Sequence of chain 1.C:
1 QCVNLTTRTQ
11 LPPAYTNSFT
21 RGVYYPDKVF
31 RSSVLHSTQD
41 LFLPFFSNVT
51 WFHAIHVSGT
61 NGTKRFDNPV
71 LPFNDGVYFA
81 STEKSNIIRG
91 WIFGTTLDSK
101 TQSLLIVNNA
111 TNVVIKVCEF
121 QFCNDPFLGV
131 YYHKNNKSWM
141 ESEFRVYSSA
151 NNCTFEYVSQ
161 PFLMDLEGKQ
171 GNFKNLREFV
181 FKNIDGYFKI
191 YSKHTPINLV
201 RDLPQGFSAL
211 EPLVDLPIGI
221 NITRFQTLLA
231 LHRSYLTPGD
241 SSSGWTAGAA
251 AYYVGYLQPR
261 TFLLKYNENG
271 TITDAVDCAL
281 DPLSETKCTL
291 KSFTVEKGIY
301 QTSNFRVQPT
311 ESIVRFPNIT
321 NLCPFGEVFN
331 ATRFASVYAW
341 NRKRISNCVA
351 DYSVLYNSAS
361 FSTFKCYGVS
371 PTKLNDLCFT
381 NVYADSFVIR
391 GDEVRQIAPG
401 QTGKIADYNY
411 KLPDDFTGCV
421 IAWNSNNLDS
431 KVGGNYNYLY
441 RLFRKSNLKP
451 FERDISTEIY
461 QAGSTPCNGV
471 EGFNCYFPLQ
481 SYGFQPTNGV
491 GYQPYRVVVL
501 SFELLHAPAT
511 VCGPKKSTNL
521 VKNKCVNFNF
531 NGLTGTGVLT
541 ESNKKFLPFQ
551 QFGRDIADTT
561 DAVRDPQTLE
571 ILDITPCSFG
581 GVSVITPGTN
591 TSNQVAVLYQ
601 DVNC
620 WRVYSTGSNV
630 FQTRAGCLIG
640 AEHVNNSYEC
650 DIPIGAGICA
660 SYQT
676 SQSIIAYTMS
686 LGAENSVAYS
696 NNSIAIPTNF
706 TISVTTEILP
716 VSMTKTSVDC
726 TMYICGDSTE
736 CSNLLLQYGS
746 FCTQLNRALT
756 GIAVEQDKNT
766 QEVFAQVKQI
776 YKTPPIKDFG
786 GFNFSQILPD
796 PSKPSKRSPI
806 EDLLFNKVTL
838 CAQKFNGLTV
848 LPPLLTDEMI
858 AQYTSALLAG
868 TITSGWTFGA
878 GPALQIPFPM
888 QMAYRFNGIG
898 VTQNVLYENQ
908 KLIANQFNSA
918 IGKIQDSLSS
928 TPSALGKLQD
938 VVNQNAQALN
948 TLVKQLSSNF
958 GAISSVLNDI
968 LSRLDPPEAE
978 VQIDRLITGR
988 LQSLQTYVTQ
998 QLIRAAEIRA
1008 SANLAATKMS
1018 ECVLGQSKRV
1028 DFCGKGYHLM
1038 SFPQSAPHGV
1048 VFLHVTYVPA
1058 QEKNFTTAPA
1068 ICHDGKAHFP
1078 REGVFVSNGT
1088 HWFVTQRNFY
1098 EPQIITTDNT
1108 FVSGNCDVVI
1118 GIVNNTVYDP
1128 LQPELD

Sequence of chain 1.F:
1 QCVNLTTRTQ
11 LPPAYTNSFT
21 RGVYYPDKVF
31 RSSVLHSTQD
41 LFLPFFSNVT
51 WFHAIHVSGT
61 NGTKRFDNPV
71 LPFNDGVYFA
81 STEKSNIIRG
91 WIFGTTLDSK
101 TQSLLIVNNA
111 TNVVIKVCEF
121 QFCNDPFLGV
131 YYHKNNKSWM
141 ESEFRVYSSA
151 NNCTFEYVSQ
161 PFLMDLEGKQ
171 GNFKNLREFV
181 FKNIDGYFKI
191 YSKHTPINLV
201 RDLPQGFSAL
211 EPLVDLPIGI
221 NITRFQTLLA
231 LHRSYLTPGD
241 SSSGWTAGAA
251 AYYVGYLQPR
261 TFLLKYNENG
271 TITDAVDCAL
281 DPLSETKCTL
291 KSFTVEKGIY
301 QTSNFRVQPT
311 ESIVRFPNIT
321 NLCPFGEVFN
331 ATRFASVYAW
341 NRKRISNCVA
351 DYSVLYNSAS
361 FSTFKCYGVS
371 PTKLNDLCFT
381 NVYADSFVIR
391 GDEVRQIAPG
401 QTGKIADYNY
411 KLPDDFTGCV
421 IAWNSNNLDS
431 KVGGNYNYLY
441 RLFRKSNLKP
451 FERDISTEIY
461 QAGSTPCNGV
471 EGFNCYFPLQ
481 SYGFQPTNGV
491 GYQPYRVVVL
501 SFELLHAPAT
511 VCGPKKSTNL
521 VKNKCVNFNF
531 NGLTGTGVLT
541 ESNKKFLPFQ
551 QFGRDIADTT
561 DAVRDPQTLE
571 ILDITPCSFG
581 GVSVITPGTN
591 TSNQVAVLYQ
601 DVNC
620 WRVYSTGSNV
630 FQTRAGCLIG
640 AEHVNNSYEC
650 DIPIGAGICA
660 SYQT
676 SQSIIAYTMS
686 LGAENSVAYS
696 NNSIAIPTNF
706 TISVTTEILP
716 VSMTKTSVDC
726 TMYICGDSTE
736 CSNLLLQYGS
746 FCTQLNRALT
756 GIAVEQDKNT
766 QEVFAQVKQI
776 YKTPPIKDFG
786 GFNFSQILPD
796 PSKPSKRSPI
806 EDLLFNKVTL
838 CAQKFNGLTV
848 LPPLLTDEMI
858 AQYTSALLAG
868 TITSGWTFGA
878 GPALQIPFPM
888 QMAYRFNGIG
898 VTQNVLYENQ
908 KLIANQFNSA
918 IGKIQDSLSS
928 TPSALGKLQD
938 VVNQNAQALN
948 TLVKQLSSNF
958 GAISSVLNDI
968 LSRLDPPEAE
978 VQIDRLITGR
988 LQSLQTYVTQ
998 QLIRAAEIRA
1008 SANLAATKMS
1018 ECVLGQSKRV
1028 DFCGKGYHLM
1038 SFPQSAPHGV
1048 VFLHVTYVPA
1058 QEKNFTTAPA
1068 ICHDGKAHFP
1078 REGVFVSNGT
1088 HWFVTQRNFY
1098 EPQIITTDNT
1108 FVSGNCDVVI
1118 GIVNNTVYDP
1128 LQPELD

Binding-site contacts:
Ligand atom C3 contacts residue ASN696 of chain 1.F at 3.8 Å.
Ligand atom O7 contacts residue ILE1117 of chain 1.F at 4.4 Å.
Ligand atom O5 contacts residue ASP783 of chain 1.C at 4.5 Å.
Ligand atom C7 contacts residue ASN696 of chain 1.F at 3.9 Å.
Ligand atom C5 contacts residue ASN696 of chain 1.F at 3.7 Å.
Ligand atom C4 contacts residue ASN696 of chain 1.F at 4.2 Å.
Ligand atom C8 contacts residue GLY1118 of chain 1.F at 4.5 Å.
Ligand atom C8 contacts residue ILE1117 of chain 1.F at 3.7 Å (hydrophobic).
Ligand atom O7 contacts residue ASN696 of chain 1.F at 4.5 Å.
Ligand atom N2 contacts residue ASN696 of chain 1.F at 2.9 Å (h-bond).
Ligand atom C1 contacts residue ASN696 of chain 1.F at 1.4 Å.
Ligand atom O5 contacts residue ASN696 of chain 1.F at 2.4 Å (h-bond).
Ligand atom C2 contacts residue ASN696 of chain 1.F at 2.4 Å.

The protein below binds the small molecule below.
Small molecule (SMILES): CC(=O)N[C@@H]1[C@@H](O)[C@H](O)[C@@H](CO)O[C@H]1O